This small molecule binds to this protein.
Small molecule (SMILES): CC(=O)N[C@@H]1[C@@H](O)[C@H](O)[C@@H](CO)O[C@H]1O

Binding-site contacts:
Ligand atom C2 contacts residue ASN187 of chain 1.A at 2.5 Å.
Ligand atom C5 contacts residue ASN187 of chain 1.A at 3.6 Å.
Ligand atom O5 contacts residue ASN187 of chain 1.A at 2.3 Å (h-bond).
Ligand atom C7 contacts residue ASN187 of chain 1.A at 3.8 Å.
Ligand atom C4 contacts residue ASN187 of chain 1.A at 4.2 Å.
Ligand atom O7 contacts residue ASN187 of chain 1.A at 4.3 Å.
Ligand atom N2 contacts residue ASN187 of chain 1.A at 2.9 Å (h-bond).
Ligand atom C3 contacts residue ASN187 of chain 1.A at 3.8 Å.
Ligand atom C1 contacts residue ASN187 of chain 1.A at 1.5 Å.

Sequence of chain 1.A:
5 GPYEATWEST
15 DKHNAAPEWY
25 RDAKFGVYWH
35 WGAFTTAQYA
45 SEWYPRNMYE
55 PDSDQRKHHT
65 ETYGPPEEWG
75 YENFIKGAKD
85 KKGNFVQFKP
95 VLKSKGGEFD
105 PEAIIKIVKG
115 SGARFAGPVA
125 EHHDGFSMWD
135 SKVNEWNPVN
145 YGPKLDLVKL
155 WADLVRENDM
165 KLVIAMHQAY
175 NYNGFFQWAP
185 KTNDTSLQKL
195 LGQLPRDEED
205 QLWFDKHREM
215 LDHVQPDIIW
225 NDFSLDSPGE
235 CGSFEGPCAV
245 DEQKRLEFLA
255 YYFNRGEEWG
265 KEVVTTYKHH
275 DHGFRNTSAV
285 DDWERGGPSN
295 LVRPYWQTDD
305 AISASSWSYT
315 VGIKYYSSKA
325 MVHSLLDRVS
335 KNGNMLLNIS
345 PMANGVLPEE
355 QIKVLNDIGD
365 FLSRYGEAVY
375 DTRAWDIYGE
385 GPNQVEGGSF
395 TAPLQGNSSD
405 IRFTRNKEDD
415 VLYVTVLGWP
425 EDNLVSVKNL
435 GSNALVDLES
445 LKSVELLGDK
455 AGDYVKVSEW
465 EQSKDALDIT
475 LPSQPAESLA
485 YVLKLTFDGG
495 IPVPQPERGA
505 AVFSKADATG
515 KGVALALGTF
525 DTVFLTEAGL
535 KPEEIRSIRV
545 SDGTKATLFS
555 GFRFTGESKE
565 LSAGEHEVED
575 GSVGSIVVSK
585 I